A small-molecule ligand and the protein it binds are described below.
Small molecule (SMILES): Nc1ncnc2c1ncn2[C@H]1C[C@H](O)[C@@H](COP(=O)(O)O)O1

Sequence of chain 1.HB:
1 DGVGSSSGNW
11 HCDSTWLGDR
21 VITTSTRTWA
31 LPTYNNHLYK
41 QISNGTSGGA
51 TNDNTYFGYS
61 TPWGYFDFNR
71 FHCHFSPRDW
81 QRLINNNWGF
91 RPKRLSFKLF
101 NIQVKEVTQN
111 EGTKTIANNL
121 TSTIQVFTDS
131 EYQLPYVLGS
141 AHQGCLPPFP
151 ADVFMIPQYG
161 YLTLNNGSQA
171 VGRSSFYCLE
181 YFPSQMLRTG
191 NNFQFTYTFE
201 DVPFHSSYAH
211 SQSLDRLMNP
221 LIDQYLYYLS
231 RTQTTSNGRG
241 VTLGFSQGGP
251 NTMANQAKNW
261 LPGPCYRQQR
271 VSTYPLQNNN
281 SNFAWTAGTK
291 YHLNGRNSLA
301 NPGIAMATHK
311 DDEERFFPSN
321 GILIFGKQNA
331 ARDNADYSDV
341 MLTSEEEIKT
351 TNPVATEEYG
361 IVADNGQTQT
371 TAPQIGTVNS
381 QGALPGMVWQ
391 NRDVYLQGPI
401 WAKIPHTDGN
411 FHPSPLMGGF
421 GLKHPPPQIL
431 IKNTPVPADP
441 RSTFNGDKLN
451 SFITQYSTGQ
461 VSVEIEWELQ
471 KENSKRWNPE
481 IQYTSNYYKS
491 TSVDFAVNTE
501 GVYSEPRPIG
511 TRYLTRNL

Binding-site contacts:
Ligand atom N9 contacts residue PRO203 of chain 1.HB at 4.4 Å.
Ligand atom C4 contacts residue PRO203 of chain 1.HB at 4.2 Å (hydrophobic).
Ligand atom N7 contacts residue SER414 of chain 1.HB at 3.6 Å.
Ligand atom N9 contacts residue PRO413 of chain 1.HB at 4.3 Å.
Ligand atom C6 contacts residue VAL202 of chain 1.HB at 4.2 Å (hydrophobic).
Ligand atom C8 contacts residue SER414 of chain 1.HB at 4.3 Å.
Ligand atom N1 contacts residue PRO413 of chain 1.HB at 3.5 Å (h-bond).
Ligand atom N7 contacts residue PRO203 of chain 1.HB at 4.0 Å.
Ligand atom C6 contacts residue GLY421 of chain 1.HB at 3.6 Å.
Ligand atom O3' contacts residue PRO413 of chain 1.HB at 4.2 Å.
Ligand atom C1' contacts residue HIS412 of chain 1.HB at 4.3 Å.
Ligand atom N6 contacts residue GLY421 of chain 1.HB at 3.3 Å (h-bond).
Ligand atom C4 contacts residue PRO413 of chain 1.HB at 4.0 Å (hydrophobic).
Ligand atom N9 contacts residue HIS412 of chain 1.HB at 4.3 Å.
Ligand atom C5 contacts residue PRO203 of chain 1.HB at 3.9 Å (hydrophobic).
Ligand atom N3 contacts residue PRO413 of chain 1.HB at 3.8 Å.
Ligand atom C5 contacts residue PRO413 of chain 1.HB at 4.0 Å (hydrophobic).
Ligand atom C6 contacts residue PRO203 of chain 1.HB at 4.3 Å (hydrophobic).
Ligand atom N6 contacts residue PRO415 of chain 1.HB at 4.2 Å.
Ligand atom N1 contacts residue PHE420 of chain 1.HB at 4.2 Å.
Ligand atom C8 contacts residue HIS412 of chain 1.HB at 3.4 Å.
Ligand atom C2 contacts residue GLY421 of chain 1.HB at 3.4 Å.
Ligand atom C2 contacts residue PRO413 of chain 1.HB at 3.5 Å (hydrophobic).
Ligand atom C2' contacts residue PRO413 of chain 1.HB at 3.8 Å (hydrophobic).
Ligand atom N6 contacts residue GLY419 of chain 1.HB at 3.5 Å (h-bond).
Ligand atom N7 contacts residue ASN391 of chain 1.HB at 3.9 Å.
Ligand atom N1 contacts residue VAL202 of chain 1.HB at 3.7 Å.
Ligand atom N7 contacts residue HIS412 of chain 1.HB at 4.1 Å.
Ligand atom C1' contacts residue PRO413 of chain 1.HB at 3.9 Å (hydrophobic).
Ligand atom C2' contacts residue HIS412 of chain 1.HB at 3.1 Å.
Ligand atom C2 contacts residue ILE404 of chain 1.HB at 4.4 Å (hydrophobic).
Ligand atom C6 contacts residue PRO413 of chain 1.HB at 3.8 Å (hydrophobic).
Ligand atom C2 contacts residue VAL202 of chain 1.HB at 4.2 Å (hydrophobic).
Ligand atom N6 contacts residue SER414 of chain 1.HB at 3.7 Å.
Ligand atom C3' contacts residue HIS412 of chain 1.HB at 4.0 Å.
Ligand atom C8 contacts residue PRO203 of chain 1.HB at 4.2 Å (hydrophobic).
Ligand atom C6 contacts residue SER414 of chain 1.HB at 4.0 Å.
Ligand atom N6 contacts residue PHE420 of chain 1.HB at 3.7 Å.
Ligand atom N1 contacts residue GLY421 of chain 1.HB at 3.1 Å (h-bond).
Ligand atom C5 contacts residue SER414 of chain 1.HB at 3.9 Å.